Sequence of chain 3.A:
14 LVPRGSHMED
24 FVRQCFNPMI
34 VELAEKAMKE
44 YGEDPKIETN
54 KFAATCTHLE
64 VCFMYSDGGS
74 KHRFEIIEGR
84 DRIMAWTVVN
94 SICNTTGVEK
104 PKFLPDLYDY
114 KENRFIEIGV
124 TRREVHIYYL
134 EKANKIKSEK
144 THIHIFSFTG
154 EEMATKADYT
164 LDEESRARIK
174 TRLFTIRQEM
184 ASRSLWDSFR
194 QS

This small molecule binds to this protein.
Small molecule (SMILES): COc1cc(CCNC(=O)c2nc(C(C)(C)NC(=O)OCc3ccccc3)[nH]c(=O)c2O)ccn1

Binding-site contacts:
Ligand atom C09 contacts residue GLU81 of chain 3.A at 3.7 Å.
Ligand atom C10 contacts residue HIS61 of chain 3.A at 3.3 Å.
Ligand atom N03 contacts residue HIS61 of chain 3.A at 4.2 Å.
Ligand atom N01 contacts residue TYR44 of chain 3.A at 4.2 Å.
Ligand atom C09 contacts residue ASP109 of chain 3.A at 4.1 Å.
Ligand atom O02 contacts residue ASP109 of chain 3.A at 4.1 Å.
Ligand atom O02 contacts residue GLU81 of chain 3.A at 2.9 Å (salt-bridge).
Ligand atom C05 contacts residue TYR44 of chain 3.A at 3.9 Å (hydrophobic).
Ligand atom C10 contacts residue GLU120 of chain 3.A at 3.2 Å.
Ligand atom O04 contacts residue GLY122 of chain 3.A at 4.1 Å.
Ligand atom C07 contacts residue MN1 of chain 3.C at 2.9 Å.
Ligand atom C08 contacts residue GLU81 of chain 3.A at 4.0 Å.
Ligand atom O01 contacts residue TYR44 of chain 3.A at 3.8 Å.
Ligand atom O03 contacts residue ASP109 of chain 3.A at 2.7 Å (salt-bridge).
Ligand atom O03 contacts residue GLU81 of chain 3.A at 3.1 Å (salt-bridge).
Ligand atom O04 contacts residue HIS61 of chain 3.A at 2.5 Å (h-bond).
Ligand atom C09 contacts residue MN1 of chain 3.D at 2.8 Å.
Ligand atom N03 contacts residue MN1 of chain 3.D at 3.9 Å.
Ligand atom O04 contacts residue MN1 of chain 3.D at 1.8 Å.
Ligand atom C01 contacts residue GLU46 of chain 3.A at 3.4 Å.
Ligand atom C09 contacts residue GLU120 of chain 3.A at 3.3 Å.
Ligand atom C10 contacts residue ILE121 of chain 3.A at 4.0 Å (hydrophobic).
Ligand atom C08 contacts residue MN1 of chain 3.D at 4.2 Å.
Ligand atom C09 contacts residue MN1 of chain 3.C at 3.0 Å.
Ligand atom O03 contacts residue HIS61 of chain 3.A at 3.2 Å.
Ligand atom C07 contacts residue GLU81 of chain 3.A at 3.7 Å.
Ligand atom O04 contacts residue ILE121 of chain 3.A at 2.6 Å (h-bond).
Ligand atom O04 contacts residue GLU120 of chain 3.A at 2.9 Å (salt-bridge).
Ligand atom O04 contacts residue ASP109 of chain 3.A at 3.9 Å.
Ligand atom C04 contacts residue TYR44 of chain 3.A at 3.9 Å (hydrophobic).
Ligand atom C22 contacts residue TYR44 of chain 3.A at 3.8 Å (hydrophobic).
Ligand atom C08 contacts residue MN1 of chain 3.C at 3.3 Å.
Ligand atom O03 contacts residue MN1 of chain 3.D at 2.2 Å.
Ligand atom C10 contacts residue MN1 of chain 3.D at 2.6 Å.
Ligand atom O03 contacts residue MN1 of chain 3.C at 2.0 Å.
Ligand atom C21 contacts residue TYR44 of chain 3.A at 3.8 Å (hydrophobic).
Ligand atom O02 contacts residue MN1 of chain 3.C at 2.0 Å.
Ligand atom C09 contacts residue HIS61 of chain 3.A at 3.5 Å.
Ligand atom O04 contacts residue TYR131 of chain 3.A at 4.2 Å.
Ligand atom O03 contacts residue GLU120 of chain 3.A at 2.9 Å (salt-bridge).